Binding-site contacts:
Ligand atom C13 contacts residue PHE270 of chain 1.B at 3.7 Å (hydrophobic).
Ligand atom C08 contacts residue LEU215 of chain 1.B at 3.4 Å (hydrophobic).
Ligand atom C39 contacts residue GLU27 of chain 1.B at 3.2 Å.
Ligand atom C34 contacts residue GLU22 of chain 1.B at 3.5 Å.
Ligand atom O06 contacts residue THR274 of chain 1.B at 3.8 Å.
Ligand atom C40 contacts residue SER234 of chain 1.B at 3.9 Å.
Ligand atom O05 contacts residue PHE270 of chain 1.B at 3.2 Å.
Ligand atom C41 contacts residue PHE270 of chain 1.B at 3.9 Å (hydrophobic).
Ligand atom C39 contacts residue SER234 of chain 1.B at 3.8 Å.
Ligand atom C19 contacts residue THR274 of chain 1.B at 3.5 Å.
Ligand atom C06 contacts residue HIS227 of chain 1.B at 3.7 Å.
Ligand atom C41 contacts residue ALA231 of chain 1.B at 3.8 Å (hydrophobic).
Ligand atom C44 contacts residue GLY360 of chain 1.B at 3.8 Å.
Ligand atom O13 contacts residue ARG359 of chain 1.B at 3.9 Å.
Ligand atom C32 contacts residue VAL23 of chain 1.B at 3.5 Å (hydrophobic).
Ligand atom O06 contacts residue LEU273 of chain 1.B at 4.0 Å.
Ligand atom O10 contacts residue GLY360 of chain 1.B at 4.0 Å.
Ligand atom O14 contacts residue HIS227 of chain 1.B at 3.2 Å.
Ligand atom C16 contacts residue PRO272 of chain 1.B at 3.8 Å (hydrophobic).
Ligand atom C38 contacts residue GLU27 of chain 1.B at 4.0 Å.
Ligand atom C40 contacts residue GLU27 of chain 1.B at 3.9 Å.
Ligand atom C06 contacts residue ASP224 of chain 1.B at 3.9 Å.
Ligand atom C07 contacts residue LEU228 of chain 1.B at 3.6 Å (hydrophobic).
Ligand atom C36 contacts residue ASP26 of chain 1.B at 3.3 Å.
Ligand atom C06 contacts residue LEU228 of chain 1.B at 3.5 Å (hydrophobic).
Ligand atom C30 contacts residue HIS227 of chain 1.B at 3.6 Å.
Ligand atom C07 contacts residue LEU215 of chain 1.B at 3.8 Å (hydrophobic).
Ligand atom C15 contacts residue PRO272 of chain 1.B at 3.8 Å (hydrophobic).
Ligand atom C13 contacts residue HIS227 of chain 1.B at 3.9 Å.
Ligand atom O03 contacts residue ARG276 of chain 1.B at 3.6 Å.
Ligand atom C33 contacts residue GLU22 of chain 1.B at 3.3 Å.
Ligand atom C07 contacts residue ASP224 of chain 1.B at 3.5 Å.
Ligand atom O13 contacts residue PRO358 of chain 1.B at 4.0 Å.
Ligand atom C39 contacts residue VAL23 of chain 1.B at 3.4 Å (hydrophobic).
Ligand atom C35 contacts residue ASP26 of chain 1.B at 3.3 Å.
Ligand atom C32 contacts residue HIS227 of chain 1.B at 3.6 Å.
Ligand atom C05 contacts residue HIS227 of chain 1.B at 3.6 Å.
Ligand atom O06 contacts residue PRO272 of chain 1.B at 3.8 Å.
Ligand atom C12 contacts residue PHE270 of chain 1.B at 3.9 Å (hydrophobic).
Ligand atom C38 contacts residue VAL23 of chain 1.B at 3.5 Å (hydrophobic).

The small molecule below binds the protein below.
Small molecule (SMILES): CC(=O)O[C@H]1C(=O)[C@@]2(C)[C@H]([C@H](OC(=O)c3ccccc3)[C@]3(O)C[C@H](OC(=O)[C@H](O)[C@@H](NC(=O)c4ccccc4)c4ccccc4)C(C)=C1C3(C)C)[C@]1(OC(C)=O)CO[C@@H]1C[C@@H]2O

Sequence of chain 1.B:
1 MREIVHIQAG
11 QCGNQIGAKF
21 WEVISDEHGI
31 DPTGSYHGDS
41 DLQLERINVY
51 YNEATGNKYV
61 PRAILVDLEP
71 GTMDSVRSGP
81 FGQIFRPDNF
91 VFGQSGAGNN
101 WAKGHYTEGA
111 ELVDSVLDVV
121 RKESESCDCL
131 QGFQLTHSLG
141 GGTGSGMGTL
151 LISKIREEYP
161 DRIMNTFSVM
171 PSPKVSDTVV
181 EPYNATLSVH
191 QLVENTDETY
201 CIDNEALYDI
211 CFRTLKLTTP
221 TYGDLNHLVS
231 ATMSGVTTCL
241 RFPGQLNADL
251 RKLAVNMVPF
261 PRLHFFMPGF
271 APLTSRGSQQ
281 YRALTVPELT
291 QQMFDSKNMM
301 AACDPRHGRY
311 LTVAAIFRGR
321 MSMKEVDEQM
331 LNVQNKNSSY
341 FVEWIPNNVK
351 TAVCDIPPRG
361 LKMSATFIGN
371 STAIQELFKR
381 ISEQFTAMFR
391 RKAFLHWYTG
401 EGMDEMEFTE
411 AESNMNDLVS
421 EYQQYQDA